Binding-site contacts:
Ligand atom OAS contacts residue HIS192 of chain 1.A at 3.9 Å.
Ligand atom CAP contacts residue GLN193 of chain 1.A at 3.7 Å.
Ligand atom CAV contacts residue PHE166 of chain 1.A at 4.3 Å (hydrophobic).
Ligand atom OAM contacts residue GLY134 of chain 1.A at 2.7 Å (h-bond).
Ligand atom CAL contacts residue GLY134 of chain 1.A at 3.8 Å.
Ligand atom OAM contacts residue GLY132 of chain 1.A at 3.5 Å (h-bond).
Ligand atom CAL contacts residue GLY132 of chain 1.A at 3.4 Å.
Ligand atom OAB contacts residue GLY132 of chain 1.A at 4.0 Å.
Ligand atom OAM contacts residue ILE133 of chain 1.A at 3.7 Å.
Ligand atom CAQ contacts residue TYR171 of chain 1.A at 3.4 Å (hydrophobic).
Ligand atom OAB contacts residue TYR194 of chain 1.A at 3.5 Å (h-bond).
Ligand atom CAQ contacts residue GLN193 of chain 1.A at 3.5 Å.
Ligand atom OAC contacts residue SO41 of chain 1.B at 3.5 Å (h-bond).
Ligand atom NAK contacts residue GLY132 of chain 1.A at 4.0 Å.
Ligand atom CAA contacts residue TYR194 of chain 1.A at 3.5 Å (hydrophobic).
Ligand atom CAN contacts residue TYR171 of chain 1.A at 4.3 Å (hydrophobic).
Ligand atom OAX contacts residue PHE166 of chain 1.A at 3.6 Å.
Ligand atom CAV contacts residue ILE133 of chain 1.A at 4.2 Å (hydrophobic).
Ligand atom CAN contacts residue ILE133 of chain 1.A at 4.0 Å (hydrophobic).
Ligand atom CAL contacts residue ILE133 of chain 1.A at 4.2 Å (hydrophobic).
Ligand atom CAV contacts residue TYR147 of chain 1.A at 4.2 Å (hydrophobic).
Ligand atom OE2 contacts residue GLY134 of chain 1.A at 3.9 Å.
Ligand atom CAN contacts residue TYR194 of chain 1.A at 3.6 Å (hydrophobic).
Ligand atom CAL contacts residue TYR194 of chain 1.A at 3.6 Å (hydrophobic).
Ligand atom CAN contacts residue PHE166 of chain 1.A at 4.1 Å (hydrophobic).
Ligand atom CAU contacts residue PHE166 of chain 1.A at 3.9 Å (hydrophobic).
Ligand atom NAK contacts residue TYR194 of chain 1.A at 2.9 Å (h-bond).
Ligand atom CAA contacts residue SO41 of chain 1.B at 3.2 Å.
Ligand atom CAR contacts residue TYR171 of chain 1.A at 3.5 Å (hydrophobic).
Ligand atom OAS contacts residue PHE166 of chain 1.A at 3.7 Å.
Ligand atom CAV contacts residue GLY134 of chain 1.A at 3.6 Å.
Ligand atom CAQ contacts residue HIS192 of chain 1.A at 3.8 Å.
Ligand atom CAJ contacts residue TYR194 of chain 1.A at 3.8 Å (hydrophobic).
Ligand atom OAB contacts residue SO41 of chain 1.B at 2.6 Å (h-bond).
Ligand atom OAO contacts residue GLN193 of chain 1.A at 4.2 Å.
Ligand atom NAK contacts residue GLN193 of chain 1.A at 4.2 Å.
Ligand atom CAI contacts residue GLN193 of chain 1.A at 3.6 Å.
Ligand atom CAN contacts residue GLY132 of chain 1.A at 3.5 Å.
Ligand atom CAP contacts residue TYR171 of chain 1.A at 3.4 Å (hydrophobic).
Ligand atom OAS contacts residue TYR171 of chain 1.A at 2.8 Å (h-bond).

A small-molecule ligand and the protein it binds are described below.
Small molecule (SMILES): CC(=O)N[C@@H]1[C@@H](O[C@H](C)C(=O)N[C@@H](C)C(=O)N[C@H](CCC(=O)O)C(N)=O)[C@H](O)[C@@H](CO)O[C@H]1O

Sequence of chain 1.A:
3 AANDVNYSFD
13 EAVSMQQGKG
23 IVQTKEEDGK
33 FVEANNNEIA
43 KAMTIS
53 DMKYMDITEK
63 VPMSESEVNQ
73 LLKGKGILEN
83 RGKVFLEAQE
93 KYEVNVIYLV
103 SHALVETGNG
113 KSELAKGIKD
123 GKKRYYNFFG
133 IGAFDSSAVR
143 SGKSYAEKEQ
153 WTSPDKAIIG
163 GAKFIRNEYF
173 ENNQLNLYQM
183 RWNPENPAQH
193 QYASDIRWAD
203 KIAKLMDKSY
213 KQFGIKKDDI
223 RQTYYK